Binding-site contacts:
Ligand atom C7 contacts residue PHE320 of chain 1.A at 4.1 Å (hydrophobic).
Ligand atom N2 contacts residue ILE316 of chain 1.A at 4.3 Å.
Ligand atom C5 contacts residue THR280 of chain 1.A at 3.7 Å.
Ligand atom C6 contacts residue THR280 of chain 1.A at 4.1 Å.
Ligand atom O5 contacts residue SER215 of chain 1.A at 3.9 Å.
Ligand atom C5 contacts residue SER215 of chain 1.A at 3.8 Å.
Ligand atom C2 contacts residue ASN278 of chain 1.A at 2.5 Å.
Ligand atom O5 contacts residue ASN278 of chain 1.A at 2.3 Å (h-bond).
Ligand atom C8 contacts residue PHE320 of chain 1.A at 3.9 Å (hydrophobic).
Ligand atom O7 contacts residue ASN278 of chain 1.A at 3.7 Å.
Ligand atom C3 contacts residue SER215 of chain 1.A at 4.3 Å.
Ligand atom C4 contacts residue ASN278 of chain 1.A at 4.2 Å.
Ligand atom C1 contacts residue SER215 of chain 1.A at 3.7 Å.
Ligand atom O6 contacts residue ARG241 of chain 1.A at 3.4 Å.
Ligand atom C3 contacts residue ASN278 of chain 1.A at 3.8 Å.
Ligand atom O5 contacts residue THR280 of chain 1.A at 3.7 Å.
Ligand atom C8 contacts residue ILE316 of chain 1.A at 3.5 Å (hydrophobic).
Ligand atom N2 contacts residue ASN278 of chain 1.A at 3.0 Å (h-bond).
Ligand atom C5 contacts residue ASN278 of chain 1.A at 3.6 Å.
Ligand atom O7 contacts residue PHE320 of chain 1.A at 3.9 Å.
Ligand atom O6 contacts residue THR280 of chain 1.A at 3.7 Å.
Ligand atom C8 contacts residue THR280 of chain 1.A at 4.0 Å.
Ligand atom C7 contacts residue ASN278 of chain 1.A at 3.6 Å.
Ligand atom C1 contacts residue ASN278 of chain 1.A at 1.4 Å.
Ligand atom C1 contacts residue THR280 of chain 1.A at 4.2 Å.

Sequence of chain 1.A:
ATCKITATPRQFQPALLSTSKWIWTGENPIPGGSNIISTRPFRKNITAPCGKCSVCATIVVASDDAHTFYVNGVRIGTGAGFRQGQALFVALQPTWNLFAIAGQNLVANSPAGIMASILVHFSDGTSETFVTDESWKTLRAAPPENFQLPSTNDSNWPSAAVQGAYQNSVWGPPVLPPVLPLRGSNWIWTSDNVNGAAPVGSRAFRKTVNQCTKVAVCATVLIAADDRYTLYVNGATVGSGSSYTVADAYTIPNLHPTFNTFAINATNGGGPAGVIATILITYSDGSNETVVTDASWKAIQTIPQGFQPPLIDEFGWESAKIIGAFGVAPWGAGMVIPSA

This small molecule binds to this protein.
Small molecule (SMILES): CC(=O)N[C@H]1[C@H](O[C@H]2[C@H](O)[C@@H](NC(C)=O)CO[C@@H]2CO)O[C@H](CO)[C@@H](O)[C@@H]1O